Sequence of chain 1.X:
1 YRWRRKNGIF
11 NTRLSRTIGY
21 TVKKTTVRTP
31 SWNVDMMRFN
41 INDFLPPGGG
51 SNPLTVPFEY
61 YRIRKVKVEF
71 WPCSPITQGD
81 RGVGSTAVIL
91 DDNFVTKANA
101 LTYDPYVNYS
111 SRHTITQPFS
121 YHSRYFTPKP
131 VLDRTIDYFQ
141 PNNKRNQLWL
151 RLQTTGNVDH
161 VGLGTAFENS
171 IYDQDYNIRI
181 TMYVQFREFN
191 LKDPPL

Binding-site contacts:
Ligand atom C2 contacts residue TYR125 of chain 1.J at 3.7 Å (hydrophobic).
Ligand atom N7 contacts residue LYS67 of chain 1.J at 3.0 Å (salt-bridge).
Ligand atom OP2 contacts residue THR114 of chain 1.I at 2.2 Å (h-bond).
Ligand atom C2' contacts residue TYR183 of chain 1.J at 3.9 Å (hydrophobic).
Ligand atom C8 contacts residue TYR183 of chain 1.J at 3.7 Å (hydrophobic).
Ligand atom C6 contacts residue TYR125 of chain 1.J at 4.0 Å (hydrophobic).
Ligand atom N3 contacts residue TYR125 of chain 1.J at 3.8 Å.
Ligand atom O6 contacts residue TYR125 of chain 1.J at 4.2 Å.
Ligand atom N2 contacts residue TYR125 of chain 1.J at 3.8 Å.
Ligand atom O3' contacts residue THR114 of chain 1.I at 3.5 Å (h-bond).
Ligand atom C3' contacts residue TYR183 of chain 1.J at 3.7 Å (hydrophobic).
Ligand atom OP2 contacts residue TYR183 of chain 1.J at 3.2 Å.
Ligand atom C5' contacts residue TRP71 of chain 1.J at 3.7 Å (hydrophobic).
Ligand atom OP1 contacts residue LYS6 of chain 1.X at 3.9 Å.
Ligand atom C2' contacts residue TYR125 of chain 1.J at 3.8 Å (hydrophobic).
Ligand atom O5' contacts residue ARG112 of chain 1.I at 4.2 Å.
Ligand atom OP2 contacts residue ARG112 of chain 1.I at 2.5 Å (salt-bridge).
Ligand atom P contacts residue THR114 of chain 1.I at 3.1 Å.
Ligand atom C4' contacts residue ASN11 of chain 1.J at 4.2 Å.
Ligand atom C3' contacts residue ARG13 of chain 1.J at 4.1 Å.
Ligand atom C5 contacts residue TYR125 of chain 1.J at 4.0 Å (hydrophobic).
Ligand atom O5' contacts residue TYR183 of chain 1.J at 4.0 Å.
Ligand atom O6 contacts residue SER123 of chain 1.J at 3.9 Å.
Ligand atom OP1 contacts residue ARG13 of chain 1.J at 3.9 Å.
Ligand atom P contacts residue ARG13 of chain 1.J at 3.4 Å.
Ligand atom OP2 contacts residue ARG13 of chain 1.J at 2.2 Å (salt-bridge).
Ligand atom C4 contacts residue TYR125 of chain 1.J at 4.0 Å (hydrophobic).
Ligand atom C5 contacts residue LYS67 of chain 1.J at 4.0 Å.
Ligand atom OP1 contacts residue THR114 of chain 1.I at 3.4 Å (h-bond).
Ligand atom N9 contacts residue TYR125 of chain 1.J at 4.0 Å.
Ligand atom O3' contacts residue ARG13 of chain 1.J at 4.0 Å.
Ligand atom P contacts residue ARG112 of chain 1.I at 3.9 Å.
Ligand atom OP1 contacts residue TRP71 of chain 1.J at 3.4 Å.
Ligand atom C2' contacts residue LYS67 of chain 1.J at 3.7 Å.
Ligand atom C6 contacts residue LYS67 of chain 1.J at 3.8 Å.
Ligand atom O3' contacts residue ASN11 of chain 1.J at 3.5 Å (h-bond).
Ligand atom N1 contacts residue TYR125 of chain 1.J at 4.0 Å.
Ligand atom OP2 contacts residue TYR121 of chain 1.J at 3.1 Å.
Ligand atom O6 contacts residue LYS67 of chain 1.J at 4.1 Å.
Ligand atom C8 contacts residue LYS67 of chain 1.J at 3.3 Å.

Sequence of chain 1.I:
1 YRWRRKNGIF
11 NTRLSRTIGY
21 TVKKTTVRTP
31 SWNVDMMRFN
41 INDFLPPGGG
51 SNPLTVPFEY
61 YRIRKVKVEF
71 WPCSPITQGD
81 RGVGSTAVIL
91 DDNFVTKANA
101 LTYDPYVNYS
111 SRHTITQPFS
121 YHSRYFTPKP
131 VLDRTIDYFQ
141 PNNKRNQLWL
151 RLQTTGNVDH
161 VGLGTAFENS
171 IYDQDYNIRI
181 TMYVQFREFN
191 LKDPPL

A protein and the small-molecule ligand that binds it are described below.
Small molecule (SMILES): Nc1ccn([C@H]2C[C@H](O[P](=O)(O)OC[C@H]3O[C@@H](n4ccc(N)nc4=O)C[C@@H]3O[P](=O)(O)OC[C@H]3O[C@@H](n4cnc5c(=O)[nH]c(N)nc54)C[C@@H]3O[P](=O)(O)OC[C@H]3O[C@@H](n4cnc5c(=O)[nH]c(N)nc54)C[C@@H]3O)[C@@H](COP(=O)=O)O2)c(=O)n1

Sequence of chain 1.J:
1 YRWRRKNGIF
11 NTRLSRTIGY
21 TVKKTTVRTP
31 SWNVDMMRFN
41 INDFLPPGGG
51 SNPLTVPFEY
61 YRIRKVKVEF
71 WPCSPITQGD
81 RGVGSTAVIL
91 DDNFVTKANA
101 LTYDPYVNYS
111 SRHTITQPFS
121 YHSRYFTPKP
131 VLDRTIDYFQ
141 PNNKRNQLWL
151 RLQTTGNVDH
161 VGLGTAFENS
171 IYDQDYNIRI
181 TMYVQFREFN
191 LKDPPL